This protein binds this small molecule.
Small molecule (SMILES): CC(C)[C@H](NC(=O)[C@@H]1CCCN1C(=O)[C@H](CC(N)=O)NC(=O)[C@@H](N)Cc1ccccc1)C(=O)N[C@@H](Cc1ccc(O)cc1)C(=O)N1CCC[C@H]1C(=O)N[C@H](C=O)Cc1ccc(O)cc1

Sequence of chain 10.W:
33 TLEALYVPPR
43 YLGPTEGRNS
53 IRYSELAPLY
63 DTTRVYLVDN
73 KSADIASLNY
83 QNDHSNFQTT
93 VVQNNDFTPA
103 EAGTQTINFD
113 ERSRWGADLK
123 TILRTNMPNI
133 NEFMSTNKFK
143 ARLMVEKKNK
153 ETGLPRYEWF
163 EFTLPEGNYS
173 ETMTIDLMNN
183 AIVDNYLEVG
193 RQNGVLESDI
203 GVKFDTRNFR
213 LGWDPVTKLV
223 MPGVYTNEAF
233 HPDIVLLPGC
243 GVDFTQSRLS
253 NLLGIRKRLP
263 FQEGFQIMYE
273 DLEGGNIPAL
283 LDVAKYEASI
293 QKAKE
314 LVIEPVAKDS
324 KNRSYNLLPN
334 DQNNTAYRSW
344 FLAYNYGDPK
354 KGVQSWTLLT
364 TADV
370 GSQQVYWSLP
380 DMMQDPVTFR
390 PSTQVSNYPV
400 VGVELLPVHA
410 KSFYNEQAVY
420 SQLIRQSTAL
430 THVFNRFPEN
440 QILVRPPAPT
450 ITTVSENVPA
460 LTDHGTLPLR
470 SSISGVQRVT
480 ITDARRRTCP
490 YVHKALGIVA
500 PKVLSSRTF

Binding-site contacts:
Ligand atom CD1 contacts residue GLU289 of chain 10.W at 3.0 Å.
Ligand atom OH contacts residue THR430 of chain 2.W at 3.4 Å.
Ligand atom N contacts residue ARG193 of chain 2.W at 3.8 Å.
Ligand atom CD contacts residue HIS431 of chain 2.W at 3.8 Å.
Ligand atom CG contacts residue GLU199 of chain 2.W at 3.6 Å.
Ligand atom C contacts residue ARG193 of chain 2.W at 3.3 Å.
Ligand atom CE1 contacts residue GLU289 of chain 10.W at 3.6 Å.
Ligand atom CB contacts residue LEU189 of chain 2.W at 3.8 Å (hydrophobic).
Ligand atom OH contacts residue MET223 of chain 10.W at 2.2 Å (h-bond).
Ligand atom CG contacts residue GLU289 of chain 10.W at 3.6 Å.
Ligand atom ND2 contacts residue GLU199 of chain 2.W at 2.9 Å (salt-bridge).
Ligand atom CG2 contacts residue LEU189 of chain 2.W at 2.8 Å (hydrophobic).
Ligand atom CB contacts residue ARG435 of chain 2.W at 3.7 Å.
Ligand atom CG1 contacts residue ARG435 of chain 2.W at 3.8 Å.
Ligand atom CD2 contacts residue MET223 of chain 10.W at 3.7 Å (hydrophobic).
Ligand atom CE1 contacts residue ARG193 of chain 2.W at 3.1 Å.
Ligand atom CD1 contacts residue ARG193 of chain 2.W at 3.7 Å.
Ligand atom ND2 contacts residue TYR188 of chain 2.W at 3.5 Å (h-bond).
Ligand atom CE2 contacts residue ARG193 of chain 2.W at 3.8 Å.
Ligand atom CE1 contacts residue THR219 of chain 10.W at 3.9 Å.
Ligand atom CE2 contacts residue MET223 of chain 10.W at 3.5 Å (hydrophobic).
Ligand atom OD1 contacts residue GLU199 of chain 2.W at 3.4 Å (salt-bridge).
Ligand atom CE1 contacts residue HIS431 of chain 2.W at 3.0 Å.
Ligand atom OH contacts residue LEU283 of chain 10.W at 3.8 Å.
Ligand atom CG contacts residue HIS431 of chain 2.W at 3.8 Å.
Ligand atom CA contacts residue ARG193 of chain 2.W at 3.8 Å.
Ligand atom CZ contacts residue THR219 of chain 10.W at 3.2 Å.
Ligand atom CB contacts residue GLU289 of chain 10.W at 3.8 Å.
Ligand atom CE1 contacts residue MET223 of chain 10.W at 3.3 Å (hydrophobic).
Ligand atom CG1 contacts residue PHE436 of chain 2.W at 3.4 Å (hydrophobic).
Ligand atom CG contacts residue TYR288 of chain 10.W at 3.4 Å (hydrophobic).
Ligand atom CZ contacts residue ARG193 of chain 2.W at 3.1 Å.
Ligand atom CZ contacts residue HIS431 of chain 2.W at 3.4 Å.
Ligand atom O contacts residue ARG193 of chain 2.W at 2.8 Å (salt-bridge).
Ligand atom OH contacts residue HIS431 of chain 2.W at 2.9 Å (h-bond).
Ligand atom CZ contacts residue MET223 of chain 10.W at 2.9 Å (hydrophobic).
Ligand atom CE1 contacts residue VAL432 of chain 2.W at 3.8 Å (hydrophobic).
Ligand atom CD1 contacts residue HIS431 of chain 2.W at 3.3 Å.
Ligand atom CG2 contacts residue TYR188 of chain 2.W at 3.9 Å (hydrophobic).
Ligand atom O contacts residue ARG435 of chain 2.W at 3.5 Å (salt-bridge).

Sequence of chain 2.W:
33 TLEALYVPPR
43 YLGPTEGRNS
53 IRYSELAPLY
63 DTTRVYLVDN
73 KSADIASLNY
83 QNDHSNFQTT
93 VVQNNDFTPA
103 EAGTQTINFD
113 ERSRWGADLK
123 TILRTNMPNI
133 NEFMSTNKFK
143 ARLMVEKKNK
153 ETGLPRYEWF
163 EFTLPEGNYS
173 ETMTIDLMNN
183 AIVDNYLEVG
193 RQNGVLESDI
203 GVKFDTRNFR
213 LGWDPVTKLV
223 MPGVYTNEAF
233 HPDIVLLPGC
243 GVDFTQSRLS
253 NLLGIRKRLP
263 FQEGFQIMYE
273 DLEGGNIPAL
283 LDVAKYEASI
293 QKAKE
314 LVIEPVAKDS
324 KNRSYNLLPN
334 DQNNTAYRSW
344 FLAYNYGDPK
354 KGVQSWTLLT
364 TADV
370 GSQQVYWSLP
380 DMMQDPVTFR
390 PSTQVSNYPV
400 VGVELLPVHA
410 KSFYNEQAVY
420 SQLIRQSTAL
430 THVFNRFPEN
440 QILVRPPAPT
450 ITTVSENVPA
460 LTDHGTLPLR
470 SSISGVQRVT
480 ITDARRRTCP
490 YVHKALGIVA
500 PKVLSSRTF